Binding-site contacts:
Ligand atom CB contacts residue PRO249 of chain 25.A at 4.3 Å (hydrophobic).
Ligand atom O contacts residue MET247 of chain 25.A at 3.8 Å.
Ligand atom CB contacts residue ASP235 of chain 25.C at 2.8 Å.
Ligand atom SG contacts residue MET247 of chain 25.A at 3.4 Å.
Ligand atom C contacts residue GLY1 of chain 25.P at 1.3 Å.
Ligand atom C contacts residue MET247 of chain 25.A at 3.7 Å (hydrophobic).
Ligand atom O contacts residue ASP235 of chain 25.C at 3.4 Å.
Ligand atom SG contacts residue ILE236 of chain 25.C at 4.3 Å.
Ligand atom SG contacts residue THR248 of chain 25.A at 3.2 Å (h-bond).
Ligand atom O contacts residue ARG233 of chain 25.C at 4.1 Å.
Ligand atom CA contacts residue ASP235 of chain 25.C at 4.0 Å.
Ligand atom CB contacts residue GLY1 of chain 25.P at 3.7 Å.
Ligand atom SG contacts residue GLY1 of chain 25.P at 4.4 Å.
Ligand atom N contacts residue GLY1 of chain 25.P at 2.9 Å (h-bond).
Ligand atom CB contacts residue THR248 of chain 25.A at 4.5 Å.
Ligand atom N contacts residue THR248 of chain 25.A at 4.1 Å.
Ligand atom CA contacts residue GLY1 of chain 25.P at 2.4 Å.
Ligand atom SG contacts residue ASP235 of chain 25.C at 3.7 Å.
Ligand atom O contacts residue GLY1 of chain 25.P at 2.2 Å (h-bond).
Ligand atom CA contacts residue MET247 of chain 25.A at 4.2 Å (hydrophobic).
Ligand atom SG contacts residue PRO249 of chain 25.A at 3.6 Å.
Ligand atom C contacts residue ASP235 of chain 25.C at 4.3 Å.
Ligand atom N contacts residue MET247 of chain 25.A at 3.8 Å.
Ligand atom N contacts residue PRO249 of chain 25.A at 3.5 Å.

This small molecule binds to this protein.
Small molecule (SMILES): N[C@@H](CS)C(=O)O

Sequence of chain 25.C:
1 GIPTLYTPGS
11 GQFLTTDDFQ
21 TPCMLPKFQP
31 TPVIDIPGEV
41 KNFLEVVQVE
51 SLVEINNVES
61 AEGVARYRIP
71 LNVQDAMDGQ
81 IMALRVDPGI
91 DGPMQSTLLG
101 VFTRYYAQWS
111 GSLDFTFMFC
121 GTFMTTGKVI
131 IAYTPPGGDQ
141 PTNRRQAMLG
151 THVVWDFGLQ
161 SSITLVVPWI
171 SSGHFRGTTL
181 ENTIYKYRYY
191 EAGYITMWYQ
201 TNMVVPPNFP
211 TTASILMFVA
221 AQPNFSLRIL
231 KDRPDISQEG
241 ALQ

Sequence of chain 25.A:
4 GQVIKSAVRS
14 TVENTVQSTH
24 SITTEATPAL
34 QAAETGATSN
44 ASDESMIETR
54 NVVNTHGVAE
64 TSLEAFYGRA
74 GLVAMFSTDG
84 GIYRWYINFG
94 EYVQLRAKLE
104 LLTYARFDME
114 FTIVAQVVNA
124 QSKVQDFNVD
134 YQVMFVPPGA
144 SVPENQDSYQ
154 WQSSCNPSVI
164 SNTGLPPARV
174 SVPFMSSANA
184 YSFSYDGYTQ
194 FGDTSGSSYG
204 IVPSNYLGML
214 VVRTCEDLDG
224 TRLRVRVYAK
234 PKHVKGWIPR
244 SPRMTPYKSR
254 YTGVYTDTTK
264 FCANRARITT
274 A